Binding-site contacts:
Ligand atom C2 contacts residue ASN199 of chain 1.C at 2.5 Å.
Ligand atom C7 contacts residue ASN199 of chain 1.C at 3.5 Å.
Ligand atom O7 contacts residue ILE171 of chain 1.C at 4.2 Å.
Ligand atom C7 contacts residue PHE173 of chain 1.C at 4.5 Å (hydrophobic).
Ligand atom C8 contacts residue PHE173 of chain 1.C at 4.0 Å (hydrophobic).
Ligand atom O5 contacts residue ASN199 of chain 1.C at 2.4 Å (h-bond).
Ligand atom C5 contacts residue ASN199 of chain 1.C at 3.7 Å.
Ligand atom C3 contacts residue ASN199 of chain 1.C at 3.8 Å.
Ligand atom O7 contacts residue ASN199 of chain 1.C at 3.7 Å.
Ligand atom N2 contacts residue ASN199 of chain 1.C at 2.9 Å (h-bond).
Ligand atom C1 contacts residue ASN199 of chain 1.C at 1.4 Å.
Ligand atom C4 contacts residue ASN199 of chain 1.C at 4.2 Å.

A small-molecule ligand and the protein it binds are described below.
Small molecule (SMILES): CC(=O)N[C@H]1[C@H](O[C@H]2[C@H](O)[C@@H](NC(C)=O)CO[C@@H]2CO)O[C@H](CO)[C@@H](O)[C@@H]1O

Sequence of chain 1.C:
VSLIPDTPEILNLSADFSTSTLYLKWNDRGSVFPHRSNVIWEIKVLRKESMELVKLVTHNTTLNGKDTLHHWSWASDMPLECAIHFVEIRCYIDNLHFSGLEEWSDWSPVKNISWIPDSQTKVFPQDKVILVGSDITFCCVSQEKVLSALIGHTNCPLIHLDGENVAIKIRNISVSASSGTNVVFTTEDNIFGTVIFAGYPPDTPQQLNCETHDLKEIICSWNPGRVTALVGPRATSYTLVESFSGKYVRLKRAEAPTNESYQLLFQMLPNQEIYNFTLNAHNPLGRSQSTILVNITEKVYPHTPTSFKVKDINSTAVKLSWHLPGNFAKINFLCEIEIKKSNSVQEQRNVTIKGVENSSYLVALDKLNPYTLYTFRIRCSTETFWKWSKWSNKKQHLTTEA